A protein and the small-molecule ligand that binds it are described below.
Small molecule (SMILES): O=c1ccn([C@@H]2O[C@H](CO[P](=O)(O)O[C@H]3[C@@H](O)[C@H](n4ccc(=O)[nH]c4=O)O[C@@H]3CO[P](=O)(O)O[C@H]3[C@@H](O)[C@H](n4ccc(=O)[nH]c4=O)O[C@@H]3CO[P](=O)(O)O[C@H]3[C@@H](O)[C@H](n4ccc(=O)[nH]c4=O)O[C@@H]3CO[P](=O)(O)O[C@H]3[C@@H](O)[C@H](n4ccc(=O)[nH]c4=O)O[C@@H]3CO[P](=O)(O)O[C@H]3[C@@H](O)[C@H](n4ccc(=O)[nH]c4=O)O[C@@H]3COP(=O)=O)[C@@H](O)[C@H]2O)c(=O)[nH]1

Binding-site contacts:
Ligand atom O2' contacts residue GLN346 of chain 1.A at 2.2 Å (h-bond).
Ligand atom O2' contacts residue TYR350 of chain 1.A at 3.5 Å.
Ligand atom OP1 contacts residue THR267 of chain 1.A at 3.0 Å (h-bond).
Ligand atom C4' contacts residue ASN349 of chain 1.A at 3.3 Å.
Ligand atom P contacts residue ARG354 of chain 1.A at 3.5 Å.
Ligand atom O5' contacts residue TYR350 of chain 1.A at 3.5 Å (h-bond).
Ligand atom OP2 contacts residue ARG354 of chain 1.A at 2.4 Å (salt-bridge).
Ligand atom P contacts residue TYR350 of chain 1.A at 3.3 Å.
Ligand atom O2' contacts residue TYR260 of chain 1.A at 2.7 Å (h-bond).
Ligand atom C5' contacts residue GLN346 of chain 1.A at 3.2 Å.
Ligand atom C2 contacts residue THR351 of chain 1.A at 2.9 Å.
Ligand atom OP2 contacts residue ARG194 of chain 1.A at 3.3 Å (salt-bridge).
Ligand atom O4' contacts residue ASN349 of chain 1.A at 3.3 Å.
Ligand atom C2' contacts residue THR351 of chain 1.A at 3.2 Å.
Ligand atom P contacts residue ARG195 of chain 1.A at 3.3 Å.
Ligand atom OP2 contacts residue TYR350 of chain 1.A at 2.3 Å (h-bond).
Ligand atom C4' contacts residue GLN346 of chain 1.A at 3.4 Å.
Ligand atom C1' contacts residue THR351 of chain 1.A at 3.2 Å.
Ligand atom OP2 contacts residue ARG195 of chain 1.A at 2.4 Å (salt-bridge).
Ligand atom OP1 contacts residue GLY265 of chain 1.A at 3.4 Å (h-bond).
Ligand atom O2' contacts residue ASN349 of chain 1.A at 3.3 Å.
Ligand atom N3 contacts residue THR351 of chain 1.A at 3.3 Å.
Ligand atom O5' contacts residue ARG195 of chain 1.A at 3.4 Å (salt-bridge).
Ligand atom O2' contacts residue THR351 of chain 1.A at 2.3 Å (h-bond).
Ligand atom OP1 contacts residue LYS180 of chain 1.A at 2.7 Å (salt-bridge).
Ligand atom C2' contacts residue TYR350 of chain 1.A at 3.4 Å (hydrophobic).
Ligand atom C5' contacts residue ASN349 of chain 1.A at 3.4 Å.
Ligand atom O4' contacts residue TYR350 of chain 1.A at 3.2 Å (h-bond).
Ligand atom OP1 contacts residue ARG194 of chain 1.A at 2.9 Å (salt-bridge).
Ligand atom C4' contacts residue MET322 of chain 1.A at 3.5 Å (hydrophobic).
Ligand atom C2' contacts residue GLN346 of chain 1.A at 3.2 Å.
Ligand atom O3' contacts residue GLY265 of chain 1.A at 3.4 Å (h-bond).
Ligand atom C2' contacts residue TYR260 of chain 1.A at 3.3 Å (hydrophobic).
Ligand atom O2' contacts residue THR183 of chain 1.A at 3.5 Å.
Ligand atom OP2 contacts residue LYS180 of chain 1.A at 2.8 Å (salt-bridge).
Ligand atom C1' contacts residue GLN346 of chain 1.A at 3.3 Å.
Ligand atom N1 contacts residue THR351 of chain 1.A at 3.1 Å (h-bond).
Ligand atom O2 contacts residue THR351 of chain 1.A at 3.0 Å (h-bond).
Ligand atom P contacts residue LYS180 of chain 1.A at 3.2 Å.
Ligand atom N3 contacts residue TYR260 of chain 1.A at 3.5 Å.

Sequence of chain 1.A:
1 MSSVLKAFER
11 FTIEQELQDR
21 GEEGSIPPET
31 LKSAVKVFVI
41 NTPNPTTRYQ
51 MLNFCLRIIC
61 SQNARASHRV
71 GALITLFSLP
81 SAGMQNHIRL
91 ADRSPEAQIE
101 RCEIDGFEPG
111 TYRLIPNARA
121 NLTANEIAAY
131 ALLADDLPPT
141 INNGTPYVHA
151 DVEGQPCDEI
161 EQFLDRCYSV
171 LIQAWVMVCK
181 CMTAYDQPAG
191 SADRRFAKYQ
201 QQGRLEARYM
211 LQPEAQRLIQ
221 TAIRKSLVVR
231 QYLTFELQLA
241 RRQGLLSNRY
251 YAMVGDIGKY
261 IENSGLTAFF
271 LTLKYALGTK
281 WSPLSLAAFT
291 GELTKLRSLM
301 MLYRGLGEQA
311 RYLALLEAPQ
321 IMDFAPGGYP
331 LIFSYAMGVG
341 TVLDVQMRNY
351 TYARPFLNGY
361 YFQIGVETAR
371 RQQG